The protein below binds the small molecule below.
Small molecule (SMILES): CC(C)C[C@H](NC(=O)[C@H](CCCCN)NC(=O)[C@@H](NC(=O)[C@H](C)N)C(C)C)C(=O)N[C@@H](CCC(N)=O)C(=O)N[C@@H](CC(N)=O)C(=O)N[C@@H](CC(N)=O)C(=O)N[C@H](C=O)CCC(=O)O

Binding-site contacts:
Ligand atom ND2 contacts residue ASN142 of chain 2.A at 3.4 Å (h-bond).
Ligand atom O contacts residue ASN142 of chain 2.A at 3.5 Å.
Ligand atom CD contacts residue GLN189 of chain 2.A at 3.5 Å.
Ligand atom NE2 contacts residue GLU166 of chain 2.A at 3.2 Å (salt-bridge).
Ligand atom N contacts residue HIS164 of chain 2.A at 3.1 Å (h-bond).
Ligand atom OD1 contacts residue HIS41 of chain 2.A at 3.3 Å.
Ligand atom CG1 contacts residue MET165 of chain 2.A at 3.6 Å (hydrophobic).
Ligand atom O contacts residue THR24 of chain 2.A at 3.6 Å (h-bond).
Ligand atom C contacts residue GLY143 of chain 2.A at 3.3 Å.
Ligand atom OE1 contacts residue PHE140 of chain 2.A at 3.5 Å.
Ligand atom OD1 contacts residue MET49 of chain 2.A at 3.2 Å.
Ligand atom CG2 contacts residue THR190 of chain 2.A at 3.3 Å.
Ligand atom O contacts residue GLN189 of chain 2.A at 3.2 Å.
Ligand atom CD contacts residue THR24 of chain 2.A at 3.5 Å.
Ligand atom O contacts residue GLY143 of chain 2.A at 2.9 Å (h-bond).
Ligand atom O contacts residue THR26 of chain 2.A at 3.1 Å (h-bond).
Ligand atom CG contacts residue THR24 of chain 2.A at 2.8 Å.
Ligand atom O contacts residue GLY143 of chain 2.A at 2.8 Å (h-bond).
Ligand atom CB contacts residue THR190 of chain 2.A at 3.5 Å.
Ligand atom CA contacts residue THR26 of chain 2.A at 3.4 Å.
Ligand atom C contacts residue ALA145 of chain 2.A at 3.5 Å (hydrophobic).
Ligand atom CB contacts residue PRO168 of chain 2.A at 3.6 Å (hydrophobic).
Ligand atom NZ contacts residue ASN142 of chain 2.A at 3.0 Å (h-bond).
Ligand atom OE1 contacts residue HIS163 of chain 2.A at 2.5 Å (h-bond).
Ligand atom N contacts residue GLU166 of chain 2.A at 3.1 Å (salt-bridge).
Ligand atom N contacts residue THR190 of chain 2.A at 3.1 Å (h-bond).
Ligand atom O contacts residue GLU166 of chain 2.A at 3.0 Å (salt-bridge).
Ligand atom CA contacts residue GLU166 of chain 2.A at 3.5 Å.
Ligand atom N contacts residue THR190 of chain 2.A at 3.2 Å (h-bond).
Ligand atom N contacts residue GLN189 of chain 2.A at 3.1 Å (h-bond).
Ligand atom O contacts residue THR24 of chain 2.A at 3.4 Å (h-bond).
Ligand atom O contacts residue MET165 of chain 2.A at 3.4 Å.
Ligand atom N contacts residue THR26 of chain 2.A at 2.9 Å (h-bond).
Ligand atom NE2 contacts residue PHE140 of chain 2.A at 3.2 Å (h-bond).
Ligand atom O contacts residue ALA145 of chain 2.A at 3.0 Å (h-bond).
Ligand atom C contacts residue THR24 of chain 2.A at 2.8 Å.
Ligand atom O contacts residue SER144 of chain 2.A at 3.1 Å (h-bond).
Ligand atom CB contacts residue THR26 of chain 2.A at 3.3 Å.
Ligand atom N contacts residue HIS41 of chain 2.A at 3.5 Å (h-bond).
Ligand atom CE contacts residue ASN142 of chain 2.A at 3.4 Å.

Sequence of chain 2.A:
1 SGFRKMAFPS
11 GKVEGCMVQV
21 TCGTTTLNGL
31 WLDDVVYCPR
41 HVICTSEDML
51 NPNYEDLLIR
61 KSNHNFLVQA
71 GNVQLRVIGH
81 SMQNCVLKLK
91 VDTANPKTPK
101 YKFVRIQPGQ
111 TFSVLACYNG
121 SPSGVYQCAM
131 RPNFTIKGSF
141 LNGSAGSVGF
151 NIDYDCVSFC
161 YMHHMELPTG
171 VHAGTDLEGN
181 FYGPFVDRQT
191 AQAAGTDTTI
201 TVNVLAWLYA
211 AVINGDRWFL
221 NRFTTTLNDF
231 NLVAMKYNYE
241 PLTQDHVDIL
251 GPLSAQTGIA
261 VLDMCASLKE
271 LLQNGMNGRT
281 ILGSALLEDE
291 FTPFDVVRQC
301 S

Sequence of chain 1.A:
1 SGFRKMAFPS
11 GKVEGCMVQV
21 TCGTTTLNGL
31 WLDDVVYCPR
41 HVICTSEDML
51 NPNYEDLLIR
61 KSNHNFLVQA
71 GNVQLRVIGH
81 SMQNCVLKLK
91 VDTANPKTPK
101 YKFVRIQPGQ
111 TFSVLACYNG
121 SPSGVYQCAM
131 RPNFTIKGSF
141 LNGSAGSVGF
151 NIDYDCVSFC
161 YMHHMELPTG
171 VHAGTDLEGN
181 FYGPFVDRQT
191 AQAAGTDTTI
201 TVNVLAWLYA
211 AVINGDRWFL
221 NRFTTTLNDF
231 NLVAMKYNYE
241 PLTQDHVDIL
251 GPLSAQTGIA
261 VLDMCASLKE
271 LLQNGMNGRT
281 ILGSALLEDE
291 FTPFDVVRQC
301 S